Sequence of chain 5.A:
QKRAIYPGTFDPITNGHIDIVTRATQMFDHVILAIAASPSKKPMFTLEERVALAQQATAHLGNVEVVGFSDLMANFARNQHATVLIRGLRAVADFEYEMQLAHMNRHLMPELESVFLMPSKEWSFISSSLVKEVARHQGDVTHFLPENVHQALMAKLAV

The small molecule below binds the protein below.
Small molecule (SMILES): Cc1nc2cccc(O)c2[nH]1

Sequence of chain 3.A:
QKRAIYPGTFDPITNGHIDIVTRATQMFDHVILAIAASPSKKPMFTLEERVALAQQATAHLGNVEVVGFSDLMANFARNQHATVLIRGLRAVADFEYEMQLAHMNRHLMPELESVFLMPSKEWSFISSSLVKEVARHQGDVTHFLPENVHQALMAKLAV

Binding-site contacts:
Ligand atom C11 contacts residue LEU73 of chain 3.A at 4.2 Å (hydrophobic).
Ligand atom N10 contacts residue MET74 of chain 3.A at 2.9 Å (h-bond).
Ligand atom C9 contacts residue MET74 of chain 3.A at 3.9 Å (hydrophobic).
Ligand atom O5 contacts residue MET74 of chain 3.A at 3.3 Å.
Ligand atom C4 contacts residue MET74 of chain 3.A at 3.6 Å (hydrophobic).
Ligand atom C1 contacts residue MET74 of chain 3.A at 4.3 Å (hydrophobic).
Ligand atom C4 contacts residue ALA75 of chain 3.A at 4.4 Å (hydrophobic).
Ligand atom N10 contacts residue LEU73 of chain 3.A at 3.3 Å.
Ligand atom C2 contacts residue LEU102 of chain 3.A at 4.3 Å (hydrophobic).
Ligand atom O5 contacts residue ASN106 of chain 3.A at 2.5 Å (h-bond).
Ligand atom C3 contacts residue VAL135 of chain 5.A at 3.9 Å (hydrophobic).
Ligand atom C3 contacts residue LEU131 of chain 5.A at 4.1 Å (hydrophobic).
Ligand atom C7 contacts residue GLU134 of chain 5.A at 4.0 Å.
Ligand atom C4 contacts residue LEU73 of chain 3.A at 3.6 Å (hydrophobic).
Ligand atom O5 contacts residue LEU73 of chain 3.A at 3.6 Å.
Ligand atom C1 contacts residue LEU73 of chain 3.A at 4.2 Å (hydrophobic).
Ligand atom C11 contacts residue ASP72 of chain 3.A at 4.0 Å.
Ligand atom C1 contacts residue MET105 of chain 3.A at 4.1 Å (hydrophobic).
Ligand atom C7 contacts residue LEU73 of chain 3.A at 3.8 Å (hydrophobic).
Ligand atom N8 contacts residue LEU73 of chain 3.A at 4.1 Å.
Ligand atom C6 contacts residue LEU73 of chain 3.A at 3.3 Å (hydrophobic).
Ligand atom C11 contacts residue HIS138 of chain 5.A at 4.1 Å.
Ligand atom N8 contacts residue MET74 of chain 3.A at 4.4 Å.
Ligand atom C6 contacts residue MET74 of chain 3.A at 3.4 Å (hydrophobic).
Ligand atom C2 contacts residue VAL135 of chain 5.A at 3.6 Å (hydrophobic).
Ligand atom C3 contacts residue GLU134 of chain 5.A at 4.0 Å.
Ligand atom C11 contacts residue MET74 of chain 3.A at 4.1 Å (hydrophobic).
Ligand atom C1 contacts residue ASN106 of chain 3.A at 3.2 Å.
Ligand atom C1 contacts residue LEU109 of chain 3.A at 4.2 Å (hydrophobic).
Ligand atom C7 contacts residue MET74 of chain 3.A at 4.0 Å (hydrophobic).
Ligand atom C2 contacts residue LEU131 of chain 5.A at 4.1 Å (hydrophobic).
Ligand atom C4 contacts residue ASN106 of chain 3.A at 3.2 Å.
Ligand atom C9 contacts residue GLU134 of chain 5.A at 3.8 Å.
Ligand atom C3 contacts residue LEU73 of chain 3.A at 4.4 Å (hydrophobic).
Ligand atom C2 contacts residue MET105 of chain 3.A at 4.0 Å (hydrophobic).
Ligand atom C1 contacts residue VAL135 of chain 5.A at 4.3 Å (hydrophobic).
Ligand atom O5 contacts residue ALA75 of chain 3.A at 3.1 Å (h-bond).
Ligand atom N8 contacts residue GLU134 of chain 5.A at 2.9 Å (salt-bridge).
Ligand atom C9 contacts residue LEU73 of chain 3.A at 3.8 Å (hydrophobic).
Ligand atom C11 contacts residue GLU134 of chain 5.A at 3.9 Å.